This protein binds this small molecule.
Small molecule (SMILES): N[C@H]1CCc2ccccc2[C@@H]1O

Binding-site contacts:
Ligand atom OAB contacts residue PHE182 of chain 1.A at 4.0 Å.
Ligand atom CAI contacts residue ASN39 of chain 1.A at 3.9 Å.
Ligand atom OAB contacts residue TYR40 of chain 1.A at 4.2 Å.
Ligand atom CAD contacts residue PHE182 of chain 1.A at 3.7 Å (hydrophobic).
Ligand atom CAD contacts residue TYR40 of chain 1.A at 4.2 Å (hydrophobic).
Ligand atom CAL contacts residue ASN39 of chain 1.A at 4.1 Å.
Ligand atom CAH contacts residue PHE182 of chain 1.A at 4.2 Å (hydrophobic).
Ligand atom CAC contacts residue LYS57 of chain 1.A at 4.2 Å.
Ligand atom CAH contacts residue GLU219 of chain 1.A at 2.9 Å.
Ligand atom CAL contacts residue TYR35 of chain 1.A at 3.9 Å (hydrophobic).
Ligand atom CAK contacts residue PHE182 of chain 1.A at 4.1 Å (hydrophobic).
Ligand atom CAJ contacts residue ASN39 of chain 1.A at 3.8 Å.
Ligand atom CAG contacts residue ARG44 of chain 1.A at 3.7 Å.
Ligand atom CAF contacts residue LYS57 of chain 1.A at 3.7 Å.
Ligand atom NAA contacts residue GLU219 of chain 1.A at 3.5 Å (salt-bridge).
Ligand atom CAK contacts residue ASN39 of chain 1.A at 4.2 Å.
Ligand atom CAK contacts residue GLU219 of chain 1.A at 4.0 Å.
Ligand atom CAC contacts residue MET258 of chain 1.A at 4.0 Å (hydrophobic).
Ligand atom CAF contacts residue ASN39 of chain 1.A at 4.1 Å.
Ligand atom OAB contacts residue TYR35 of chain 1.A at 2.6 Å (h-bond).
Ligand atom CAF contacts residue TYR40 of chain 1.A at 3.7 Å (hydrophobic).
Ligand atom NAA contacts residue PHE182 of chain 1.A at 4.3 Å.
Ligand atom CAI contacts residue ARG44 of chain 1.A at 3.6 Å.
Ligand atom CAF contacts residue PHE182 of chain 1.A at 3.4 Å (hydrophobic).
Ligand atom NAA contacts residue TYR222 of chain 1.A at 3.9 Å.
Ligand atom CAG contacts residue GLU219 of chain 1.A at 3.4 Å.
Ligand atom CAG contacts residue ASP267 of chain 1.A at 3.4 Å.
Ligand atom CAD contacts residue LYS57 of chain 1.A at 3.1 Å.
Ligand atom CAC contacts residue PHE182 of chain 1.A at 4.3 Å (hydrophobic).
Ligand atom CAJ contacts residue PHE182 of chain 1.A at 3.5 Å (hydrophobic).
Ligand atom CAL contacts residue PHE182 of chain 1.A at 3.4 Å (hydrophobic).
Ligand atom CAC contacts residue ARG44 of chain 1.A at 4.0 Å.
Ligand atom CAH contacts residue ALA216 of chain 1.A at 4.0 Å (hydrophobic).
Ligand atom CAE contacts residue ARG44 of chain 1.A at 3.3 Å.
Ligand atom CAE contacts residue MET258 of chain 1.A at 3.7 Å (hydrophobic).
Ligand atom CAH contacts residue ASP267 of chain 1.A at 4.1 Å.
Ligand atom CAI contacts residue PHE182 of chain 1.A at 3.9 Å (hydrophobic).
Ligand atom OAB contacts residue ASN39 of chain 1.A at 3.7 Å.
Ligand atom CAG contacts residue VAL269 of chain 1.A at 3.7 Å (hydrophobic).
Ligand atom CAC contacts residue VAL53 of chain 1.A at 3.9 Å (hydrophobic).

Sequence of chain 1.A:
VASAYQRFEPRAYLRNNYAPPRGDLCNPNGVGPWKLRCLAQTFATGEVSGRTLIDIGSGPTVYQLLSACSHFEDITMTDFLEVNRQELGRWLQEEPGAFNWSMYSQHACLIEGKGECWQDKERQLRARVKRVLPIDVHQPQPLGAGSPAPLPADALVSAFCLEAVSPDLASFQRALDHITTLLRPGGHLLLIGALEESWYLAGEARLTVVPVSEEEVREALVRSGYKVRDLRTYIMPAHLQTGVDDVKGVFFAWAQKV